Binding-site contacts:
Ligand atom CAD contacts residue PHE137 of chain 23.A at 3.8 Å (hydrophobic).
Ligand atom CAA contacts residue SER178 of chain 23.A at 3.5 Å.
Ligand atom CAI contacts residue VAL192 of chain 23.A at 3.8 Å (hydrophobic).
Ligand atom CAM contacts residue PHE155 of chain 23.A at 3.8 Å (hydrophobic).
Ligand atom CAS contacts residue TRP203 of chain 23.A at 3.4 Å (hydrophobic).
Ligand atom CAF contacts residue THR114 of chain 23.A at 3.6 Å.
Ligand atom CAL contacts residue PHE155 of chain 23.A at 3.7 Å (hydrophobic).
Ligand atom CAX contacts residue TRP203 of chain 23.A at 3.5 Å (hydrophobic).
Ligand atom OAC contacts residue ASP112 of chain 23.A at 3.7 Å.
Ligand atom CAJ contacts residue PHE155 of chain 23.A at 3.7 Å (hydrophobic).
Ligand atom CAS contacts residue ASN228 of chain 23.A at 3.8 Å.
Ligand atom CAR contacts residue TYR201 of chain 23.A at 3.4 Å (hydrophobic).
Ligand atom CAA contacts residue VAL179 of chain 23.A at 3.4 Å (hydrophobic).
Ligand atom CAE contacts residue GLN202 of chain 23.A at 3.4 Å.
Ligand atom CBA contacts residue TRP203 of chain 23.A at 3.5 Å (hydrophobic).
Ligand atom OAW contacts residue MET195 of chain 23.A at 3.2 Å.
Ligand atom NAT contacts residue PHE155 of chain 23.A at 3.9 Å.
Ligand atom CAI contacts residue PHE135 of chain 23.A at 3.7 Å (hydrophobic).
Ligand atom CAH contacts residue THR114 of chain 23.A at 3.8 Å.
Ligand atom CBA contacts residue ASN228 of chain 23.A at 3.7 Å.
Ligand atom CAG contacts residue ASN228 of chain 23.A at 3.2 Å.
Ligand atom CAO contacts residue ILE111 of chain 23.A at 3.8 Å (hydrophobic).
Ligand atom CAG contacts residue TRP203 of chain 23.A at 3.7 Å (hydrophobic).
Ligand atom NBC contacts residue TRP203 of chain 23.A at 3.8 Å.
Ligand atom NBD contacts residue TRP203 of chain 23.A at 3.2 Å.
Ligand atom CAS contacts residue TYR201 of chain 23.A at 3.6 Å (hydrophobic).
Ligand atom CAM contacts residue PRO177 of chain 23.A at 3.7 Å (hydrophobic).
Ligand atom CAF contacts residue ASP112 of chain 23.A at 3.6 Å.
Ligand atom CAE contacts residue ASN228 of chain 23.A at 3.4 Å.
Ligand atom CAK contacts residue PHE135 of chain 23.A at 3.7 Å (hydrophobic).
Ligand atom CAN contacts residue PHE135 of chain 23.A at 3.7 Å (hydrophobic).
Ligand atom CAA contacts residue PRO177 of chain 23.A at 3.2 Å (hydrophobic).
Ligand atom CAA contacts residue TYR153 of chain 23.A at 3.9 Å (hydrophobic).
Ligand atom CAH contacts residue ASP112 of chain 23.A at 3.4 Å.
Ligand atom CAN contacts residue ILE111 of chain 23.A at 3.6 Å (hydrophobic).
Ligand atom NBD contacts residue ASN228 of chain 23.A at 3.9 Å.
Ligand atom OAC contacts residue TRP203 of chain 23.A at 3.9 Å.
Ligand atom CAJ contacts residue ILE24 of chain 23.C at 3.9 Å (hydrophobic).
Ligand atom CAG contacts residue GLN202 of chain 23.A at 3.4 Å.
Ligand atom OAC contacts residue ILE113 of chain 23.A at 3.3 Å (h-bond).

Sequence of chain 24.C:
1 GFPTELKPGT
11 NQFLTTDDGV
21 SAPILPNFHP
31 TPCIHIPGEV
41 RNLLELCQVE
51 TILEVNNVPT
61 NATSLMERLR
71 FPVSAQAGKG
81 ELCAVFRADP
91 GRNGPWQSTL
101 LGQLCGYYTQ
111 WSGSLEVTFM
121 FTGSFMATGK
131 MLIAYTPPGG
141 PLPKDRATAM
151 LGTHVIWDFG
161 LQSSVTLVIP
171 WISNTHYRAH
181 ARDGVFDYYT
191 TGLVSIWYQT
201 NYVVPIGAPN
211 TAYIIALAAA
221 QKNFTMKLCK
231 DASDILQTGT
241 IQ

Sequence of chain 23.A:
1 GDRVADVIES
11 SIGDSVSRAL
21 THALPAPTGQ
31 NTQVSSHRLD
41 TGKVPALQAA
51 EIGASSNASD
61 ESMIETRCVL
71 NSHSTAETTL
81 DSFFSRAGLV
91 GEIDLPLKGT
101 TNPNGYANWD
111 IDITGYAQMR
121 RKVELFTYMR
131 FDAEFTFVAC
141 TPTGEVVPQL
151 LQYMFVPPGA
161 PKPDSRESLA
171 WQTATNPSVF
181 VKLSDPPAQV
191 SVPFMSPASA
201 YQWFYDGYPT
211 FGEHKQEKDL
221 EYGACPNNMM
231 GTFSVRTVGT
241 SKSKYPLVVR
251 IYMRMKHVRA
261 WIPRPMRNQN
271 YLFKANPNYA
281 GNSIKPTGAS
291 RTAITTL

Sequence of chain 23.C:
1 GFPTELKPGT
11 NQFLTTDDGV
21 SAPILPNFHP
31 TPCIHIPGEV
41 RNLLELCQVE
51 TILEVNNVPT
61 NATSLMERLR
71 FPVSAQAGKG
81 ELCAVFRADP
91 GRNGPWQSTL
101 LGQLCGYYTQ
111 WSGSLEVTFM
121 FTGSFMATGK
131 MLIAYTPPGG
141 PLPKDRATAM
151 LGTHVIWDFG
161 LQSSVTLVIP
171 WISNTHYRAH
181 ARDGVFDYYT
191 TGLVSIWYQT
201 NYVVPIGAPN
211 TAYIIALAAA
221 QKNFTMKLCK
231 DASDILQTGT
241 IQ

The protein below binds the small molecule below.
Small molecule (SMILES): CCO/N=C/c1ccc(OCC[C@@H](C)CCN2CCN(c3ccncc3)C2=O)cc1